Binding-site contacts:
Ligand atom C5' contacts residue TRP71 of chain 1.XA at 3.7 Å (hydrophobic).
Ligand atom C6 contacts residue TYR125 of chain 1.XA at 4.0 Å (hydrophobic).
Ligand atom O5' contacts residue ARG112 of chain 1.WA at 4.2 Å.
Ligand atom O6 contacts residue LYS67 of chain 1.XA at 4.1 Å.
Ligand atom OP1 contacts residue TRP71 of chain 1.XA at 3.4 Å.
Ligand atom C2' contacts residue TYR183 of chain 1.XA at 3.9 Å (hydrophobic).
Ligand atom O6 contacts residue SER123 of chain 1.XA at 3.9 Å.
Ligand atom N1 contacts residue TYR125 of chain 1.XA at 4.0 Å.
Ligand atom C2 contacts residue TYR125 of chain 1.XA at 3.7 Å (hydrophobic).
Ligand atom OP1 contacts residue ARG13 of chain 1.XA at 3.9 Å.
Ligand atom C8 contacts residue TYR183 of chain 1.XA at 3.7 Å (hydrophobic).
Ligand atom N7 contacts residue LYS67 of chain 1.XA at 3.0 Å (salt-bridge).
Ligand atom OP2 contacts residue THR114 of chain 1.WA at 2.3 Å (h-bond).
Ligand atom O3' contacts residue ASN11 of chain 1.XA at 3.5 Å (h-bond).
Ligand atom C5 contacts residue LYS67 of chain 1.XA at 4.0 Å.
Ligand atom OP2 contacts residue ARG112 of chain 1.WA at 2.5 Å (salt-bridge).
Ligand atom C8 contacts residue LYS67 of chain 1.XA at 3.3 Å.
Ligand atom C6 contacts residue LYS67 of chain 1.XA at 3.8 Å.
Ligand atom N2 contacts residue TYR125 of chain 1.XA at 3.8 Å.
Ligand atom OP2 contacts residue TYR183 of chain 1.XA at 3.2 Å.
Ligand atom P contacts residue THR114 of chain 1.WA at 3.1 Å.
Ligand atom N9 contacts residue TYR125 of chain 1.XA at 4.0 Å.
Ligand atom C2' contacts residue LYS67 of chain 1.XA at 3.7 Å.
Ligand atom OP1 contacts residue THR114 of chain 1.WA at 3.4 Å (h-bond).
Ligand atom C4 contacts residue TYR125 of chain 1.XA at 4.0 Å (hydrophobic).
Ligand atom OP2 contacts residue ARG13 of chain 1.XA at 2.2 Å (salt-bridge).
Ligand atom O5' contacts residue TYR183 of chain 1.XA at 4.0 Å.
Ligand atom OP1 contacts residue LYS6 of chain 1.D at 4.0 Å.
Ligand atom OP2 contacts residue TYR121 of chain 1.XA at 3.1 Å.
Ligand atom O3' contacts residue ARG13 of chain 1.XA at 4.0 Å.
Ligand atom C3' contacts residue TYR183 of chain 1.XA at 3.7 Å (hydrophobic).
Ligand atom N3 contacts residue TYR125 of chain 1.XA at 3.8 Å.
Ligand atom C4' contacts residue ASN11 of chain 1.XA at 4.2 Å.
Ligand atom C2' contacts residue TYR125 of chain 1.XA at 3.8 Å (hydrophobic).
Ligand atom P contacts residue ARG13 of chain 1.XA at 3.4 Å.
Ligand atom C5 contacts residue TYR125 of chain 1.XA at 4.0 Å (hydrophobic).
Ligand atom O6 contacts residue TYR125 of chain 1.XA at 4.2 Å.
Ligand atom C3' contacts residue ARG13 of chain 1.XA at 4.1 Å.
Ligand atom P contacts residue ARG112 of chain 1.WA at 3.9 Å.
Ligand atom O3' contacts residue THR114 of chain 1.WA at 3.5 Å (h-bond).

This protein binds this small molecule.
Small molecule (SMILES): Nc1ccn([C@H]2C[C@H](O[P](=O)(O)OC[C@H]3O[C@@H](n4ccc(N)nc4=O)C[C@@H]3O[P](=O)(O)OC[C@H]3O[C@@H](n4cnc5c(=O)[nH]c(N)nc54)C[C@@H]3O[P](=O)(O)OC[C@H]3O[C@@H](n4cnc5c(=O)[nH]c(N)nc54)C[C@@H]3O)[C@@H](COP(=O)=O)O2)c(=O)n1

Sequence of chain 1.D:
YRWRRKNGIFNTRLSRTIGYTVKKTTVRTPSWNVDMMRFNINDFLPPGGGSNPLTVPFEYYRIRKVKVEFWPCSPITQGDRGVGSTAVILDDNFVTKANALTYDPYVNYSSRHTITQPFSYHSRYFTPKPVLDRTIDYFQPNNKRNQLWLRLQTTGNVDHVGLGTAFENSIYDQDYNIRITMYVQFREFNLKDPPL

Sequence of chain 1.XA:
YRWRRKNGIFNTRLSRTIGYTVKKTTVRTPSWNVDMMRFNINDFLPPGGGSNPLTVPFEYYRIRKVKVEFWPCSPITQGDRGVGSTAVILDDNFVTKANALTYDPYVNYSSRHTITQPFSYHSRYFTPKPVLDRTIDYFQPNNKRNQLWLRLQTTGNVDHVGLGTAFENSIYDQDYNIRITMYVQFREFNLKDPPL

Sequence of chain 1.WA:
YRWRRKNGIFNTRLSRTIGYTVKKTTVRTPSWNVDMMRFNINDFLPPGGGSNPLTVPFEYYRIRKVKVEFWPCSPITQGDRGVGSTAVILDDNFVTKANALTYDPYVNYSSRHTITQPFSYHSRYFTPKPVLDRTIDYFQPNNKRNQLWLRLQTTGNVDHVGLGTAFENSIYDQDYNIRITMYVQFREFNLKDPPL